Binding-site contacts:
Ligand atom C6 contacts residue ALA785 of chain 1.B at 4.4 Å (hydrophobic).
Ligand atom C4 contacts residue PHE789 of chain 1.B at 4.3 Å (hydrophobic).
Ligand atom C7 contacts residue PHE788 of chain 1.B at 3.9 Å (hydrophobic).
Ligand atom C15 contacts residue PHE815 of chain 1.B at 4.2 Å (hydrophobic).
Ligand atom C4 contacts residue PHE792 of chain 1.B at 4.0 Å (hydrophobic).
Ligand atom C15 contacts residue ALA785 of chain 1.B at 3.6 Å (hydrophobic).
Ligand atom C3 contacts residue PHE789 of chain 1.B at 4.5 Å (hydrophobic).
Ligand atom C19 contacts residue PHE788 of chain 1.B at 3.6 Å (hydrophobic).
Ligand atom C5 contacts residue PHE788 of chain 1.B at 3.7 Å (hydrophobic).
Ligand atom C8 contacts residue PHE788 of chain 1.B at 4.1 Å (hydrophobic).
Ligand atom C4 contacts residue PHE788 of chain 1.B at 4.1 Å (hydrophobic).
Ligand atom C6 contacts residue PHE788 of chain 1.B at 3.4 Å (hydrophobic).
Ligand atom C7 contacts residue ALA785 of chain 1.B at 4.0 Å (hydrophobic).
Ligand atom C16 contacts residue ALA785 of chain 1.B at 4.1 Å (hydrophobic).
Ligand atom C10 contacts residue PHE788 of chain 1.B at 4.3 Å (hydrophobic).
Ligand atom C25 contacts residue ILE819 of chain 1.B at 3.9 Å (hydrophobic).
Ligand atom C22 contacts residue PHE815 of chain 1.B at 4.4 Å (hydrophobic).
Ligand atom C26 contacts residue PHE815 of chain 1.B at 4.3 Å (hydrophobic).
Ligand atom C16 contacts residue PHE815 of chain 1.B at 4.4 Å (hydrophobic).
Ligand atom C6 contacts residue PHE789 of chain 1.B at 3.8 Å (hydrophobic).
Ligand atom O1 contacts residue PHE792 of chain 1.B at 3.2 Å.
Ligand atom C26 contacts residue ILE819 of chain 1.B at 4.0 Å (hydrophobic).
Ligand atom C3 contacts residue PHE792 of chain 1.B at 4.2 Å (hydrophobic).
Ligand atom C23 contacts residue ILE819 of chain 1.B at 3.7 Å (hydrophobic).
Ligand atom C26 contacts residue CYS781 of chain 1.B at 3.9 Å (hydrophobic).

A protein and the small-molecule ligand that binds it are described below.
Small molecule (SMILES): CC(C)CCC[C@@H](C)[C@H]1CC[C@H]2[C@@H]3CC=C4C[C@@H](O)CC[C@]4(C)[C@H]3CC[C@]12C

Sequence of chain 1.B:
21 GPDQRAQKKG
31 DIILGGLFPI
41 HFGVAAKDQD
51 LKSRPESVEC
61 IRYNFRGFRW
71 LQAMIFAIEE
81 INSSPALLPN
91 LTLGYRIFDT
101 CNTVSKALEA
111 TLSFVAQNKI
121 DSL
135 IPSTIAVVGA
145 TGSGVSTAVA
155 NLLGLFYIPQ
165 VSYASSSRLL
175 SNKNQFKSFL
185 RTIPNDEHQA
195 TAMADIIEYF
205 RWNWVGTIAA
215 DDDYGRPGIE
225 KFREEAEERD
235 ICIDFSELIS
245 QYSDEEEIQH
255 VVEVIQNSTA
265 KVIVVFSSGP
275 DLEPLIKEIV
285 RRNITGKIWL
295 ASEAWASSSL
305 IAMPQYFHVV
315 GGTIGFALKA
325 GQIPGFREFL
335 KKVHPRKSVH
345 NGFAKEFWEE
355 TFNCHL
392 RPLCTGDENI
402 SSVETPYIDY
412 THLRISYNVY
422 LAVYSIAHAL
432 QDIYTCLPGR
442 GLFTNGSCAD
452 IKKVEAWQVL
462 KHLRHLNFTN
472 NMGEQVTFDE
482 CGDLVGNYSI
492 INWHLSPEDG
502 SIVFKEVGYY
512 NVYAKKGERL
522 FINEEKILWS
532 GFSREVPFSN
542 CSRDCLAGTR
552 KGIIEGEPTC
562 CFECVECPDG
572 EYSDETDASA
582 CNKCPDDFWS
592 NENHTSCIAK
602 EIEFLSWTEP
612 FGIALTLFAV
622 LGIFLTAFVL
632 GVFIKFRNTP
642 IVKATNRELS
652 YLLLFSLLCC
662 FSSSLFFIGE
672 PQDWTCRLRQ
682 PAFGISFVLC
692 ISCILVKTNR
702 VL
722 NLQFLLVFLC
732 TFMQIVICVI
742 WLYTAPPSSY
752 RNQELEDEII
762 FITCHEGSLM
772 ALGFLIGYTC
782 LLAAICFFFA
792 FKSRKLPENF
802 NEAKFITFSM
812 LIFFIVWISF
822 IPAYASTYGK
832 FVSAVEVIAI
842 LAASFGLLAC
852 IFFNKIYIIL